A protein and the small-molecule ligand that binds it are described below.
Small molecule (SMILES): Cc1cc(CCCCCCCOc2ccc(C3=N[C@@H](C)CO3)cc2)on1

Binding-site contacts:
Ligand atom C4 contacts residue PHE186 of chain 32.A at 3.6 Å (hydrophobic).
Ligand atom C5 contacts residue TYR152 of chain 32.A at 3.8 Å (hydrophobic).
Ligand atom O1 contacts residue VAL188 of chain 32.A at 3.8 Å.
Ligand atom C5B contacts residue TYR197 of chain 32.A at 3.7 Å (hydrophobic).
Ligand atom C6C contacts residue MET221 of chain 32.A at 3.7 Å (hydrophobic).
Ligand atom C6C contacts residue VAL191 of chain 32.A at 3.2 Å (hydrophobic).
Ligand atom C3C contacts residue VAL188 of chain 32.A at 3.3 Å (hydrophobic).
Ligand atom C3 contacts residue PRO174 of chain 32.A at 3.8 Å (hydrophobic).
Ligand atom C6B contacts residue LEU106 of chain 32.A at 3.9 Å (hydrophobic).
Ligand atom C2B contacts residue MET221 of chain 32.A at 3.5 Å (hydrophobic).
Ligand atom C4 contacts residue TYR152 of chain 32.A at 3.9 Å (hydrophobic).
Ligand atom N3A contacts residue ASN219 of chain 32.A at 3.0 Å (h-bond).
Ligand atom C4B contacts residue LEU106 of chain 32.A at 3.7 Å (hydrophobic).
Ligand atom N2 contacts residue PHE186 of chain 32.A at 3.7 Å.
Ligand atom C1B contacts residue MET221 of chain 32.A at 3.8 Å (hydrophobic).
Ligand atom C6B contacts residue TYR197 of chain 32.A at 3.6 Å (hydrophobic).
Ligand atom C7C contacts residue TYR197 of chain 32.A at 3.8 Å (hydrophobic).
Ligand atom C4 contacts residue MET224 of chain 32.A at 3.8 Å (hydrophobic).
Ligand atom C3C contacts residue TYR128 of chain 32.A at 3.9 Å (hydrophobic).
Ligand atom C5B contacts residue LEU106 of chain 32.A at 3.5 Å (hydrophobic).
Ligand atom C2C contacts residue VAL188 of chain 32.A at 3.2 Å (hydrophobic).
Ligand atom C31 contacts residue PRO174 of chain 32.A at 3.4 Å (hydrophobic).
Ligand atom CM1 contacts residue SER107 of chain 32.A at 3.9 Å.
Ligand atom C31 contacts residue ALA150 of chain 32.A at 3.5 Å (hydrophobic).
Ligand atom O1 contacts residue PHE186 of chain 32.A at 3.5 Å.
Ligand atom C3B contacts residue MET221 of chain 32.A at 3.8 Å (hydrophobic).
Ligand atom C5 contacts residue PHE186 of chain 32.A at 3.5 Å (hydrophobic).
Ligand atom N2 contacts residue ALA24 of chain 32.C at 3.4 Å.
Ligand atom C4C contacts residue TYR152 of chain 32.A at 3.8 Å (hydrophobic).
Ligand atom C3 contacts residue PHE186 of chain 32.A at 3.8 Å (hydrophobic).
Ligand atom O1B contacts residue TYR128 of chain 32.A at 3.9 Å.
Ligand atom C4A contacts residue ASN219 of chain 32.A at 3.5 Å.
Ligand atom C7C contacts residue TYR128 of chain 32.A at 3.6 Å (hydrophobic).
Ligand atom C31 contacts residue VAL176 of chain 32.A at 3.3 Å (hydrophobic).
Ligand atom C31 contacts residue SER175 of chain 32.A at 3.6 Å.
Ligand atom O1 contacts residue TYR152 of chain 32.A at 3.9 Å.
Ligand atom C5C contacts residue ILE104 of chain 32.A at 3.8 Å (hydrophobic).
Ligand atom C5C contacts residue TYR128 of chain 32.A at 3.5 Å (hydrophobic).
Ligand atom O1 contacts residue ALA24 of chain 32.C at 3.6 Å.
Ligand atom O1B contacts residue MET221 of chain 32.A at 3.4 Å.

Sequence of chain 32.C:
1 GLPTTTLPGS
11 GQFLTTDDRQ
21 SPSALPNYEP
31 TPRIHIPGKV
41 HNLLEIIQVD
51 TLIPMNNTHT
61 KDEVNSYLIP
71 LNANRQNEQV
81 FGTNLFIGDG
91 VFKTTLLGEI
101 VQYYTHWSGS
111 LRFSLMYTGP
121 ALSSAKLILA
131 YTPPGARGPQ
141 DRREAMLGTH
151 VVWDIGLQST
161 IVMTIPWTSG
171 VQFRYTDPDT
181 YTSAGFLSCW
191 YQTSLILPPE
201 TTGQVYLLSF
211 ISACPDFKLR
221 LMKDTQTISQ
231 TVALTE

Sequence of chain 32.A:
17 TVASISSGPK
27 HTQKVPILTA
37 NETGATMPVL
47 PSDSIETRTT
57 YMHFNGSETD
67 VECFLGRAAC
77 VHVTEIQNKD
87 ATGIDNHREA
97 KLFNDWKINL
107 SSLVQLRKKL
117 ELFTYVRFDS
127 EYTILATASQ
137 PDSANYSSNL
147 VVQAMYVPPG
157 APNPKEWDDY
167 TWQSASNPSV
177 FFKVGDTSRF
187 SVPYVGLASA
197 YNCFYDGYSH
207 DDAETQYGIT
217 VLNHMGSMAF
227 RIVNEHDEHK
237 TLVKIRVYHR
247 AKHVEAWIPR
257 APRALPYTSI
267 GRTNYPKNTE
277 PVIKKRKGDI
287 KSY